The protein below binds the small molecule below.
Small molecule (SMILES): CC(=O)N[C@@H]1[C@@H](O)[C@H](O)[C@@H](CO)O[C@H]1O

Sequence of chain 1.B:
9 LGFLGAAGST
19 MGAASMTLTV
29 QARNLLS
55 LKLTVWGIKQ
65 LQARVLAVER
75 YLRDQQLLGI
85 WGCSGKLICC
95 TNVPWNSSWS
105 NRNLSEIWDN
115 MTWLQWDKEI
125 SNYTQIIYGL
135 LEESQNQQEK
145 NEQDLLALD

Binding-site contacts:
Ligand atom C6 contacts residue ASN126 of chain 1.B at 4.4 Å.
Ligand atom O7 contacts residue ASN126 of chain 1.B at 3.2 Å (h-bond).
Ligand atom C8 contacts residue TYR127 of chain 1.B at 3.5 Å (hydrophobic).
Ligand atom C8 contacts residue ASN126 of chain 1.B at 4.2 Å.
Ligand atom N2 contacts residue ASN126 of chain 1.B at 2.6 Å (h-bond).
Ligand atom C7 contacts residue TYR127 of chain 1.B at 3.7 Å (hydrophobic).
Ligand atom C4 contacts residue ASN126 of chain 1.B at 4.1 Å.
Ligand atom C7 contacts residue ASN126 of chain 1.B at 3.1 Å.
Ligand atom O7 contacts residue TYR127 of chain 1.B at 3.4 Å (h-bond).
Ligand atom C3 contacts residue ASN126 of chain 1.B at 3.6 Å.
Ligand atom C2 contacts residue ASN126 of chain 1.B at 2.2 Å.
Ligand atom C5 contacts residue ASN126 of chain 1.B at 3.8 Å.
Ligand atom O5 contacts residue ASN126 of chain 1.B at 2.5 Å (h-bond).
Ligand atom C1 contacts residue ASN126 of chain 1.B at 1.4 Å.